A small-molecule ligand and the protein it binds are described below.
Small molecule (SMILES): CC(=O)N[C@@H]1[C@@H](O)[C@H](O)[C@@H](CO)O[C@H]1O

Binding-site contacts:
Ligand atom O5 contacts residue ASN230 of chain 1.A at 2.4 Å (h-bond).
Ligand atom C7 contacts residue LEU227 of chain 1.A at 4.0 Å (hydrophobic).
Ligand atom O7 contacts residue THR189 of chain 1.A at 4.2 Å.
Ligand atom O7 contacts residue LEU227 of chain 1.A at 3.6 Å.
Ligand atom C2 contacts residue ASN230 of chain 1.A at 2.5 Å.
Ligand atom C1 contacts residue TYR234 of chain 1.A at 3.7 Å (hydrophobic).
Ligand atom O5 contacts residue TYR234 of chain 1.A at 3.5 Å.
Ligand atom O7 contacts residue ASN230 of chain 1.A at 3.9 Å.
Ligand atom O5 contacts residue GLU231 of chain 1.A at 4.3 Å.
Ligand atom C4 contacts residue ASN230 of chain 1.A at 4.2 Å.
Ligand atom C7 contacts residue ASN230 of chain 1.A at 3.6 Å.
Ligand atom C8 contacts residue THR190 of chain 1.A at 3.4 Å.
Ligand atom C8 contacts residue LEU227 of chain 1.A at 4.0 Å (hydrophobic).
Ligand atom C5 contacts residue ASN230 of chain 1.A at 3.7 Å.
Ligand atom C5 contacts residue TYR234 of chain 1.A at 3.7 Å (hydrophobic).
Ligand atom C1 contacts residue ASN230 of chain 1.A at 1.4 Å.
Ligand atom C6 contacts residue TYR234 of chain 1.A at 3.8 Å (hydrophobic).
Ligand atom C3 contacts residue ASN230 of chain 1.A at 3.8 Å.
Ligand atom N2 contacts residue ASN230 of chain 1.A at 2.9 Å (h-bond).

Sequence of chain 1.A:
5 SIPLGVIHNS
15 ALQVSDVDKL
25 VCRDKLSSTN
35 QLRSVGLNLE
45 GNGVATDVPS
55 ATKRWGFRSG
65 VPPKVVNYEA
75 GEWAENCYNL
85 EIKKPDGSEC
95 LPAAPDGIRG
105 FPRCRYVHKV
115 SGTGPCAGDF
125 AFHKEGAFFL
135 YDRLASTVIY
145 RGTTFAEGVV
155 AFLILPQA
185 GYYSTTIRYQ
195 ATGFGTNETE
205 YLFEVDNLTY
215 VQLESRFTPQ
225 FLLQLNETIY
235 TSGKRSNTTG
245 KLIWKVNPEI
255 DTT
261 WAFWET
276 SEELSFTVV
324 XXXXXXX